Sequence of chain 1.B:
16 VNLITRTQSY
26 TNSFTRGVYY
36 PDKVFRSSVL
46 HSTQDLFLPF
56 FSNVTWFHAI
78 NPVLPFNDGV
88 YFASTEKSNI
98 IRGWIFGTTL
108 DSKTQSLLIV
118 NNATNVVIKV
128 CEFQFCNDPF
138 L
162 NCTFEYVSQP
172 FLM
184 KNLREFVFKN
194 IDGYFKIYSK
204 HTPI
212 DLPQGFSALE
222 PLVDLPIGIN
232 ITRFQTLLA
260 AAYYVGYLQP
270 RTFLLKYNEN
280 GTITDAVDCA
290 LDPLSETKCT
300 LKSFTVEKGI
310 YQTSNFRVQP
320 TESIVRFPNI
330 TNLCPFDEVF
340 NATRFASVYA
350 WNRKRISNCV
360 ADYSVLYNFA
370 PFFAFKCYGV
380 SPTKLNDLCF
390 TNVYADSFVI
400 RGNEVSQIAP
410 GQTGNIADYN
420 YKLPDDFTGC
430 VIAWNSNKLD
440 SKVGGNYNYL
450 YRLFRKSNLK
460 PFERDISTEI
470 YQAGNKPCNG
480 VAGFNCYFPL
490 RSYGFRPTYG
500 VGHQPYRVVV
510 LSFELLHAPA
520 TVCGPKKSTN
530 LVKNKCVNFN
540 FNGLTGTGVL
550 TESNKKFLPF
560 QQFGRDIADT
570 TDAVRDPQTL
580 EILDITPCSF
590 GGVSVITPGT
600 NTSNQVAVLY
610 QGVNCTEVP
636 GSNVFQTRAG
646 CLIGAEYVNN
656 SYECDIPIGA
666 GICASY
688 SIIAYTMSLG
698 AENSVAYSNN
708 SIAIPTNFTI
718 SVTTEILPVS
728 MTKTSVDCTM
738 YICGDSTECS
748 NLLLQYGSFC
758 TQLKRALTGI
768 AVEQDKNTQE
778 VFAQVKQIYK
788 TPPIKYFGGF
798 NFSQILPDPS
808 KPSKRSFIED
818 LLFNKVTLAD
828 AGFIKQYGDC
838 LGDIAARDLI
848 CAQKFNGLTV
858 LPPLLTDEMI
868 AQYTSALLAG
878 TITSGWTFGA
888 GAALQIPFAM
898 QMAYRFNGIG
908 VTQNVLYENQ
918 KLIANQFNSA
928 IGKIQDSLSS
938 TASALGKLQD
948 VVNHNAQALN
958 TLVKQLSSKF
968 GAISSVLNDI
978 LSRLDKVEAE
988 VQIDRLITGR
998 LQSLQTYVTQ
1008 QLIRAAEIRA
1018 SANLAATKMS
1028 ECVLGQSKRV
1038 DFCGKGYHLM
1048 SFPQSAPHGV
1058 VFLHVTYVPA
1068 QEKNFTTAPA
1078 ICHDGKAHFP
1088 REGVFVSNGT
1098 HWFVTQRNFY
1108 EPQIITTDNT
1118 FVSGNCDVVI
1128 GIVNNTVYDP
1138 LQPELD

Sequence of chain 1.A:
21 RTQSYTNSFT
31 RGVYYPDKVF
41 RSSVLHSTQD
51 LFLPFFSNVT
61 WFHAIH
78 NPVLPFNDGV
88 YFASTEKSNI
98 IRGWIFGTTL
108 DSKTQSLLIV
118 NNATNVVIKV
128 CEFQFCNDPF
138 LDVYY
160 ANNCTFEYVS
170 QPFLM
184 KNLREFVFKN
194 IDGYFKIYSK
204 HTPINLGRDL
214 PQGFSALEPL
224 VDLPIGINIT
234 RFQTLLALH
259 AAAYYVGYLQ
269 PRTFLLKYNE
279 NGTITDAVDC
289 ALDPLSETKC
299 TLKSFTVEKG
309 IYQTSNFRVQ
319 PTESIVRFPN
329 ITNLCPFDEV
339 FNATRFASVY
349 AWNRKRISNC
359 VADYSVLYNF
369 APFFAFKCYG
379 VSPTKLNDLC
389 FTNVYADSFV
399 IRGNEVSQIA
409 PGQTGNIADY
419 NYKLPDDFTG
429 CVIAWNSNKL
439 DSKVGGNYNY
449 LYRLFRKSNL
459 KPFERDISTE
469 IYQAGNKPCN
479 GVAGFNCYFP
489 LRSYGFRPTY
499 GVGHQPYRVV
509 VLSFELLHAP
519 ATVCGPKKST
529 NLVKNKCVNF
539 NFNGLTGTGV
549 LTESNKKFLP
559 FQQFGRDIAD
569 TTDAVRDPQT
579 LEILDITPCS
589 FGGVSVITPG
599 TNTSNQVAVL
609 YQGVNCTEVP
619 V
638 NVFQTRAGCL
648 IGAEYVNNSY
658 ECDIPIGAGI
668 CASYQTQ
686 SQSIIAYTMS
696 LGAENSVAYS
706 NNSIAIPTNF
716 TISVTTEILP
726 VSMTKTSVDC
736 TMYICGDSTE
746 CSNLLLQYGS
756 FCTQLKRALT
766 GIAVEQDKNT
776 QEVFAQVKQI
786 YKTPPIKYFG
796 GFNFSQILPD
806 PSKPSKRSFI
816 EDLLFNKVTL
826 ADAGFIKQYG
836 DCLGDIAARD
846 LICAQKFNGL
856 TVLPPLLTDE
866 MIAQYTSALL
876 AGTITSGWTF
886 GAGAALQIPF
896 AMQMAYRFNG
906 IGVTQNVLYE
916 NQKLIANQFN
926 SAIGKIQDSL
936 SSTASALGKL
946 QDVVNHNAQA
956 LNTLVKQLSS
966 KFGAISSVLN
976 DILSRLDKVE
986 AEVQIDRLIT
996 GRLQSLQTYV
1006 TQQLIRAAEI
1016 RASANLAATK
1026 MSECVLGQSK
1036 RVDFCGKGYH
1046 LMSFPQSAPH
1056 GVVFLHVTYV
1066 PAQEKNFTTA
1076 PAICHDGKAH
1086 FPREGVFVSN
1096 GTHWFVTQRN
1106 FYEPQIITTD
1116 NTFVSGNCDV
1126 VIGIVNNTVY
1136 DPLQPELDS

Binding-site contacts:
Ligand atom C1 contacts residue THR105 of chain 1.B at 4.4 Å.
Ligand atom C8 contacts residue ASN231 of chain 1.B at 4.3 Å.
Ligand atom O5 contacts residue THR105 of chain 1.B at 3.4 Å.
Ligand atom O5 contacts residue ASN231 of chain 1.B at 2.4 Å (h-bond).
Ligand atom C3 contacts residue SER456 of chain 1.A at 4.2 Å.
Ligand atom O6 contacts residue SER456 of chain 1.A at 3.5 Å.
Ligand atom C8 contacts residue LYS459 of chain 1.A at 3.7 Å.
Ligand atom C5 contacts residue ASN231 of chain 1.B at 3.7 Å.
Ligand atom C3 contacts residue ASN231 of chain 1.B at 3.8 Å.
Ligand atom O3 contacts residue SER456 of chain 1.A at 3.1 Å (h-bond).
Ligand atom O5 contacts residue SER456 of chain 1.A at 4.5 Å.
Ligand atom C1 contacts residue ASN231 of chain 1.B at 1.4 Å.
Ligand atom O7 contacts residue ASN231 of chain 1.B at 4.3 Å.
Ligand atom C6 contacts residue THR105 of chain 1.B at 3.6 Å.
Ligand atom O6 contacts residue THR105 of chain 1.B at 4.1 Å.
Ligand atom C5 contacts residue THR105 of chain 1.B at 4.1 Å.
Ligand atom N2 contacts residue SER456 of chain 1.A at 4.4 Å.
Ligand atom O7 contacts residue ARG454 of chain 1.A at 3.3 Å (salt-bridge).
Ligand atom C7 contacts residue ARG454 of chain 1.A at 4.3 Å.
Ligand atom N2 contacts residue ASN231 of chain 1.B at 2.9 Å (h-bond).
Ligand atom C1 contacts residue THR233 of chain 1.B at 3.9 Å.
Ligand atom C8 contacts residue GLU462 of chain 1.A at 4.2 Å.
Ligand atom O7 contacts residue ASN457 of chain 1.A at 3.3 Å (h-bond).
Ligand atom C7 contacts residue ASN457 of chain 1.A at 4.0 Å.
Ligand atom O4 contacts residue LYS455 of chain 1.A at 4.3 Å.
Ligand atom C4 contacts residue ASN231 of chain 1.B at 4.2 Å.
Ligand atom O5 contacts residue THR233 of chain 1.B at 4.1 Å.
Ligand atom O7 contacts residue SER456 of chain 1.A at 2.6 Å (h-bond).
Ligand atom C6 contacts residue LYS455 of chain 1.A at 4.0 Å.
Ligand atom C6 contacts residue SER456 of chain 1.A at 3.7 Å.
Ligand atom C5 contacts residue LYS455 of chain 1.A at 4.4 Å.
Ligand atom C5 contacts residue THR233 of chain 1.B at 4.0 Å.
Ligand atom C2 contacts residue SER456 of chain 1.A at 4.3 Å.
Ligand atom C2 contacts residue ASN231 of chain 1.B at 2.5 Å.
Ligand atom C8 contacts residue ASN457 of chain 1.A at 3.8 Å.
Ligand atom C7 contacts residue ASN231 of chain 1.B at 3.9 Å.
Ligand atom C7 contacts residue SER456 of chain 1.A at 3.7 Å.
Ligand atom C5 contacts residue SER456 of chain 1.A at 4.5 Å.

A small-molecule ligand and the protein it binds are described below.
Small molecule (SMILES): CC(=O)N[C@H]1[C@H](O[C@H]2[C@H](O)[C@@H](NC(C)=O)CO[C@@H]2CO)O[C@H](CO)[C@@H](O)[C@@H]1O